Sequence of chain 2.A:
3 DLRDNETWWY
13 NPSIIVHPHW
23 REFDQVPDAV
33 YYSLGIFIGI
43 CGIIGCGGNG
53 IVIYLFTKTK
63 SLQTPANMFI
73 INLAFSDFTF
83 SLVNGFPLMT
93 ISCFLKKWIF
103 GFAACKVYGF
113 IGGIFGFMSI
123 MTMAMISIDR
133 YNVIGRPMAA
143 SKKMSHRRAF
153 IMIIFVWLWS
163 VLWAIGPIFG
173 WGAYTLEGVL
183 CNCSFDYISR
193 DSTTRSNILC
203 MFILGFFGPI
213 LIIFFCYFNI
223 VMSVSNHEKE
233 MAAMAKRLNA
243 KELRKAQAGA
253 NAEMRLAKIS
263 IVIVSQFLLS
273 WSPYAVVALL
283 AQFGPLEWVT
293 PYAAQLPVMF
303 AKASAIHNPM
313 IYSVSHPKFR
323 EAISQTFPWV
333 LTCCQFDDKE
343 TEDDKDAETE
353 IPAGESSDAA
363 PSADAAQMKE

A protein and the small-molecule ligand that binds it are described below.
Small molecule (SMILES): CC1=C(/C=C/C(C)=C/C=C/C(C)=C/C=O)C(C)(C)CCC1

Binding-site contacts:
Ligand atom C7 contacts residue PHE119 of chain 2.A at 4.0 Å (hydrophobic).
Ligand atom C14 contacts residue ASN184 of chain 2.A at 4.3 Å.
Ligand atom C1 contacts residue PHE208 of chain 2.A at 4.2 Å (hydrophobic).
Ligand atom C16 contacts residue PHE119 of chain 2.A at 2.9 Å (hydrophobic).
Ligand atom C13 contacts residue CYS185 of chain 2.A at 4.3 Å (hydrophobic).
Ligand atom C19 contacts residue PHE119 of chain 2.A at 4.2 Å (hydrophobic).
Ligand atom C3 contacts residue ALA277 of chain 2.A at 4.0 Å (hydrophobic).
Ligand atom C15 contacts residue CYS185 of chain 2.A at 4.0 Å (hydrophobic).
Ligand atom C2 contacts residue PHE208 of chain 2.A at 3.2 Å (hydrophobic).
Ligand atom C14 contacts residue LYS304 of chain 2.A at 2.4 Å.
Ligand atom C15 contacts residue VAL300 of chain 2.A at 4.0 Å (hydrophobic).
Ligand atom C14 contacts residue TYR110 of chain 2.A at 3.7 Å (hydrophobic).
Ligand atom C14 contacts residue ASN86 of chain 2.A at 3.8 Å.
Ligand atom C11 contacts residue PHE187 of chain 2.A at 4.3 Å (hydrophobic).
Ligand atom C16 contacts residue PHE208 of chain 2.A at 3.8 Å (hydrophobic).
Ligand atom C20 contacts residue LYS304 of chain 2.A at 4.1 Å.
Ligand atom C15 contacts residue ASN86 of chain 2.A at 3.7 Å.
Ligand atom C16 contacts residue GLY207 of chain 2.A at 4.2 Å.
Ligand atom C18 contacts residue TRP273 of chain 2.A at 2.6 Å (hydrophobic).
Ligand atom C14 contacts residue CYS185 of chain 2.A at 3.5 Å (hydrophobic).
Ligand atom C15 contacts residue TYR110 of chain 2.A at 3.9 Å (hydrophobic).
Ligand atom C10 contacts residue PHE187 of chain 2.A at 4.1 Å (hydrophobic).
Ligand atom C20 contacts residue TRP273 of chain 2.A at 3.5 Å (hydrophobic).
Ligand atom C20 contacts residue VAL300 of chain 2.A at 4.2 Å (hydrophobic).
Ligand atom C9 contacts residue PHE187 of chain 2.A at 4.2 Å (hydrophobic).
Ligand atom C4 contacts residue TRP273 of chain 2.A at 3.7 Å (hydrophobic).
Ligand atom C5 contacts residue TRP273 of chain 2.A at 3.9 Å (hydrophobic).
Ligand atom C17 contacts residue PHE204 of chain 2.A at 3.7 Å (hydrophobic).
Ligand atom C4 contacts residue ALA277 of chain 2.A at 4.2 Å (hydrophobic).
Ligand atom C13 contacts residue LYS304 of chain 2.A at 3.6 Å.
Ligand atom C19 contacts residue MET203 of chain 2.A at 4.2 Å (hydrophobic).
Ligand atom C12 contacts residue SER186 of chain 2.A at 3.9 Å.
Ligand atom C1 contacts residue PHE119 of chain 2.A at 4.1 Å (hydrophobic).
Ligand atom C15 contacts residue LYS304 of chain 2.A at 1.3 Å.
Ligand atom C11 contacts residue GLY111 of chain 2.A at 4.3 Å.
Ligand atom C16 contacts residue MET203 of chain 2.A at 3.4 Å (hydrophobic).
Ligand atom C13 contacts residue SER186 of chain 2.A at 4.2 Å.
Ligand atom C3 contacts residue PHE208 of chain 2.A at 3.7 Å (hydrophobic).
Ligand atom C19 contacts residue GLY115 of chain 2.A at 3.7 Å.
Ligand atom C15 contacts residue ASN184 of chain 2.A at 3.9 Å.